This small molecule binds to this protein.
Small molecule (SMILES): O=C(O)c1cccc(C(=O)O)n1

Sequence of chain 1.A:
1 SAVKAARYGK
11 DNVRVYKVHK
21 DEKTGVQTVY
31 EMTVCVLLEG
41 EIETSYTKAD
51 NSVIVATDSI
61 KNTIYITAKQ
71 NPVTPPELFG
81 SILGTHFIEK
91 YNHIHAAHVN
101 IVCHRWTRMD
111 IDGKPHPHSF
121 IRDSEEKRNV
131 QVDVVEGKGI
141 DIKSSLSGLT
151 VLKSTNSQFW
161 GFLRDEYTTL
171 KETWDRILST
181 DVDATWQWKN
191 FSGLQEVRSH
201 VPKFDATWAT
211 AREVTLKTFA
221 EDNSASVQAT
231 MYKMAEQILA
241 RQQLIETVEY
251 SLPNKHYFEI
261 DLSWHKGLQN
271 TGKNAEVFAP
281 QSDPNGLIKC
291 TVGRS

Binding-site contacts:
Ligand atom C6 contacts residue ARG164 of chain 1.A at 4.4 Å.
Ligand atom C6 contacts residue PDC1 of chain 1.K at 3.4 Å.
Ligand atom C6 contacts residue PDC1 of chain 1.J at 3.4 Å.
Ligand atom C7 contacts residue LU1 of chain 1.C at 3.1 Å.
Ligand atom C2 contacts residue PDC1 of chain 1.J at 3.2 Å.
Ligand atom C2 contacts residue LU1 of chain 1.C at 3.1 Å.
Ligand atom O3 contacts residue LU1 of chain 1.C at 2.6 Å.
Ligand atom N1 contacts residue LU1 of chain 1.C at 2.4 Å.
Ligand atom C3 contacts residue PDC1 of chain 1.K at 4.4 Å.
Ligand atom O3 contacts residue ARG164 of chain 1.A at 3.6 Å.
Ligand atom C5 contacts residue PDC1 of chain 1.K at 4.4 Å.
Ligand atom O4 contacts residue ARG164 of chain 1.A at 3.4 Å.
Ligand atom N1 contacts residue PDC1 of chain 1.J at 2.7 Å (h-bond).
Ligand atom C8 contacts residue PDC1 of chain 1.K at 3.6 Å.
Ligand atom C2 contacts residue PDC1 of chain 1.K at 3.4 Å.
Ligand atom C8 contacts residue ARG164 of chain 1.A at 3.7 Å.
Ligand atom C8 contacts residue LU1 of chain 1.C at 3.4 Å.
Ligand atom O1 contacts residue PDC1 of chain 1.K at 2.5 Å (h-bond).
Ligand atom C8 contacts residue PDC1 of chain 1.J at 3.7 Å.
Ligand atom C6 contacts residue LU1 of chain 1.C at 3.3 Å.
Ligand atom C7 contacts residue PDC1 of chain 1.K at 3.6 Å.
Ligand atom O2 contacts residue PDC1 of chain 1.J at 4.3 Å.
Ligand atom O3 contacts residue PDC1 of chain 1.J at 3.0 Å (h-bond).
Ligand atom O1 contacts residue LU1 of chain 1.C at 2.2 Å.
Ligand atom O2 contacts residue LU1 of chain 1.C at 4.3 Å.
Ligand atom O1 contacts residue PDC1 of chain 1.J at 3.3 Å (h-bond).
Ligand atom N1 contacts residue PDC1 of chain 1.K at 2.8 Å (h-bond).
Ligand atom C5 contacts residue PDC1 of chain 1.J at 4.3 Å.
Ligand atom C3 contacts residue PDC1 of chain 1.J at 4.2 Å.
Ligand atom O3 contacts residue PDC1 of chain 1.K at 3.3 Å (h-bond).
Ligand atom C7 contacts residue PDC1 of chain 1.J at 3.4 Å.
Ligand atom C3 contacts residue LU1 of chain 1.C at 4.5 Å.